Binding-site contacts:
Ligand atom O1A contacts residue SER177 of chain 1.B at 4.3 Å.
Ligand atom O3B contacts residue MN1 of chain 1.E at 4.3 Å.
Ligand atom PB contacts residue HIS181 of chain 1.B at 3.8 Å.
Ligand atom PG contacts residue ASP142 of chain 1.B at 3.9 Å.
Ligand atom PG contacts residue GLY179 of chain 1.B at 4.0 Å.
Ligand atom PB contacts residue SER175 of chain 1.B at 4.3 Å.
Ligand atom O1G contacts residue SER175 of chain 1.B at 2.6 Å (h-bond).
Ligand atom O3B contacts residue ARG247 of chain 1.B at 3.7 Å.
Ligand atom O3B contacts residue SER177 of chain 1.B at 3.2 Å.
Ligand atom O2B contacts residue MN1 of chain 1.E at 3.2 Å.
Ligand atom O1A contacts residue ARG247 of chain 1.B at 3.9 Å.
Ligand atom O1G contacts residue LYS178 of chain 1.B at 3.2 Å (salt-bridge).
Ligand atom PB contacts residue MN1 of chain 1.E at 4.2 Å.
Ligand atom PG contacts residue SER177 of chain 1.B at 3.4 Å.
Ligand atom O1G contacts residue MN1 of chain 1.E at 3.8 Å.
Ligand atom O1G contacts residue GLY179 of chain 1.B at 2.8 Å (h-bond).
Ligand atom O2A contacts residue ARG247 of chain 1.B at 2.9 Å (salt-bridge).
Ligand atom O1B contacts residue ARG247 of chain 1.B at 2.6 Å (salt-bridge).
Ligand atom O2G contacts residue LYS178 of chain 1.B at 3.2 Å (salt-bridge).
Ligand atom O2B contacts residue ASP140 of chain 1.B at 3.2 Å (salt-bridge).
Ligand atom PG contacts residue SER175 of chain 1.B at 3.9 Å.
Ligand atom O2B contacts residue HIS181 of chain 1.B at 2.7 Å (h-bond).
Ligand atom PA contacts residue ARG247 of chain 1.B at 3.8 Å.
Ligand atom O3G contacts residue MN1 of chain 1.E at 2.3 Å.
Ligand atom O3B contacts residue SER175 of chain 1.B at 3.9 Å.
Ligand atom O2B contacts residue SER175 of chain 1.B at 4.1 Å.
Ligand atom O2G contacts residue ASP142 of chain 1.B at 4.2 Å.
Ligand atom O1B contacts residue ILE241 of chain 1.B at 3.6 Å.
Ligand atom O1B contacts residue HIS181 of chain 1.B at 3.6 Å.
Ligand atom PB contacts residue ARG247 of chain 1.B at 3.7 Å.
Ligand atom O2G contacts residue SER177 of chain 1.B at 2.7 Å (h-bond).
Ligand atom PG contacts residue LYS178 of chain 1.B at 3.7 Å.
Ligand atom O3G contacts residue ASP140 of chain 1.B at 4.3 Å.
Ligand atom O1G contacts residue SER177 of chain 1.B at 3.3 Å.
Ligand atom O3G contacts residue ASP142 of chain 1.B at 2.9 Å (salt-bridge).
Ligand atom O2A contacts residue HIS114 of chain 1.B at 4.2 Å.
Ligand atom O3A contacts residue ASP140 of chain 1.B at 4.2 Å.
Ligand atom O1B contacts residue SER175 of chain 1.B at 4.1 Å.
Ligand atom PB contacts residue ASP140 of chain 1.B at 4.3 Å.
Ligand atom PG contacts residue MN1 of chain 1.E at 3.5 Å.

Sequence of chain 1.B:
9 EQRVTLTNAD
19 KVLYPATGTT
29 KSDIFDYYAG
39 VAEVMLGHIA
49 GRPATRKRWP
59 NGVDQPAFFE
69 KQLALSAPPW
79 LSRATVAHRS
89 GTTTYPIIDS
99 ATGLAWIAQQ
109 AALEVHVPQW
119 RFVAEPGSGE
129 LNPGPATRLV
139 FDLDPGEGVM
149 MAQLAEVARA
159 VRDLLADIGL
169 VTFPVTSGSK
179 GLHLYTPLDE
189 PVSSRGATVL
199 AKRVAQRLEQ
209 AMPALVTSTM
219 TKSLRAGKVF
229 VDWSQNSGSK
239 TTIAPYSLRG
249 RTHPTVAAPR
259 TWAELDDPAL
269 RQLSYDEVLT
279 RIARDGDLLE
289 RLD

This protein binds this small molecule.
Small molecule (SMILES): Nc1nc2c(ncn2[C@H]2C[C@H](O)[C@@H](CO[P](=O)(O)O[P](=O)(O)OP(=O)(O)O)O2)c(=O)[nH]1